Binding-site contacts:
Ligand atom C2 contacts residue TRP222 of chain 1.C at 4.1 Å (hydrophobic).
Ligand atom O6 contacts residue TYR137 of chain 1.C at 4.3 Å.
Ligand atom O5 contacts residue SER219 of chain 1.C at 4.3 Å.
Ligand atom O4 contacts residue TYR137 of chain 1.C at 3.8 Å.
Ligand atom C1 contacts residue SER219 of chain 1.C at 3.4 Å.
Ligand atom C6 contacts residue THR167 of chain 1.A at 4.3 Å.
Ligand atom C4 contacts residue TRP222 of chain 1.C at 4.4 Å (hydrophobic).
Ligand atom C5 contacts residue LEU244 of chain 1.A at 3.8 Å (hydrophobic).
Ligand atom O4 contacts residue SER219 of chain 1.C at 4.4 Å.
Ligand atom C5 contacts residue ASN165 of chain 1.A at 3.6 Å.
Ligand atom C7 contacts residue NAG1 of chain 1.K at 3.7 Å.
Ligand atom C2 contacts residue SER219 of chain 1.C at 3.5 Å.
Ligand atom C4 contacts residue SER219 of chain 1.C at 4.1 Å.
Ligand atom C1 contacts residue ASN165 of chain 1.A at 1.4 Å.
Ligand atom O4 contacts residue TRP222 of chain 1.C at 3.9 Å.
Ligand atom C5 contacts residue SER219 of chain 1.C at 4.1 Å.
Ligand atom C6 contacts residue LEU244 of chain 1.A at 3.7 Å (hydrophobic).
Ligand atom O7 contacts residue ASN165 of chain 1.A at 4.2 Å.
Ligand atom O7 contacts residue NAG1 of chain 1.K at 4.1 Å.
Ligand atom O7 contacts residue NAG2 of chain 1.K at 4.2 Å.
Ligand atom O5 contacts residue TRP222 of chain 1.C at 4.2 Å.
Ligand atom C3 contacts residue ASN165 of chain 1.A at 3.8 Å.
Ligand atom C7 contacts residue ASN165 of chain 1.A at 3.8 Å.
Ligand atom O7 contacts residue THR167 of chain 1.A at 4.4 Å.
Ligand atom N2 contacts residue ASN165 of chain 1.A at 2.9 Å (h-bond).
Ligand atom C2 contacts residue ASN165 of chain 1.A at 2.5 Å.
Ligand atom O3 contacts residue SER219 of chain 1.C at 4.2 Å.
Ligand atom C8 contacts residue NAG2 of chain 1.K at 4.3 Å.
Ligand atom C8 contacts residue PRO221 of chain 1.C at 4.2 Å (hydrophobic).
Ligand atom O3 contacts residue TRP222 of chain 1.C at 4.2 Å.
Ligand atom C5 contacts residue TRP222 of chain 1.C at 4.1 Å (hydrophobic).
Ligand atom C4 contacts residue ASN165 of chain 1.A at 4.2 Å.
Ligand atom O6 contacts residue TRP222 of chain 1.C at 3.5 Å.
Ligand atom N2 contacts residue SER219 of chain 1.C at 3.4 Å (h-bond).
Ligand atom N2 contacts residue NAG1 of chain 1.K at 4.0 Å.
Ligand atom O5 contacts residue ASN165 of chain 1.A at 2.3 Å (h-bond).
Ligand atom O5 contacts residue LEU244 of chain 1.A at 4.0 Å.
Ligand atom C3 contacts residue SER219 of chain 1.C at 3.2 Å.
Ligand atom C8 contacts residue TRP222 of chain 1.C at 3.2 Å (hydrophobic).
Ligand atom C8 contacts residue NAG1 of chain 1.K at 3.4 Å.

Sequence of chain 1.A:
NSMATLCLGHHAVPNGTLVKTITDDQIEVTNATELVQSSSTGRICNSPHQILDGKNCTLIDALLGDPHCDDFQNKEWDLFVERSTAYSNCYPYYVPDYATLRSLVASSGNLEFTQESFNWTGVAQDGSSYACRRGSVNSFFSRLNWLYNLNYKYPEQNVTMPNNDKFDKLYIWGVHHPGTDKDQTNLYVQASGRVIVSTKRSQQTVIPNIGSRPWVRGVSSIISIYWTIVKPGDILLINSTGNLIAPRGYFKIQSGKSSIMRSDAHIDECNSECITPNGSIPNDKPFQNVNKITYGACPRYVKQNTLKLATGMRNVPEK

A small-molecule ligand and the protein it binds are described below.
Small molecule (SMILES): CC(=O)N[C@H]1[C@H](O[C@H]2[C@H](O)[C@@H](NC(C)=O)CO[C@@H]2CO)O[C@H](CO)[C@@H](O[C@H]2O[C@H](CO[C@H]3O[C@H](CO)[C@@H](O)[C@H](O)[C@@H]3O)[C@@H](O)[C@H](O[C@H]3O[C@H](CO)[C@@H](O)[C@H](O)[C@@H]3O[C@H]3O[C@H](CO)[C@@H](O)[C@H](O)[C@@H]3O)[C@@H]2O)[C@@H]1O

Sequence of chain 1.C:
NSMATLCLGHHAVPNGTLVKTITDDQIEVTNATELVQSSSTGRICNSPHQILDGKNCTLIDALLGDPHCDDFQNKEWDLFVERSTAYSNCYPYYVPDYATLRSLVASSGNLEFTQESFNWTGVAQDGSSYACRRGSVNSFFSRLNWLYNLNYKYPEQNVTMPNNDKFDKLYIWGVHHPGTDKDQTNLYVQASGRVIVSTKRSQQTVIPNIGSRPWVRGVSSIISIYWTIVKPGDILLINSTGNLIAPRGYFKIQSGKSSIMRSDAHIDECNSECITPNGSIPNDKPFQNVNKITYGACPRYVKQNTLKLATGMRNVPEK